A protein and the small-molecule ligand that binds it are described below.
Small molecule (SMILES): CCC(=O)Nc1cc(-c2c[nH]c3ncnc(Nc4ccc5c(cnn5Cc5ccccc5)c4)c23)ccc1OCCO

Sequence of chain 1.A:
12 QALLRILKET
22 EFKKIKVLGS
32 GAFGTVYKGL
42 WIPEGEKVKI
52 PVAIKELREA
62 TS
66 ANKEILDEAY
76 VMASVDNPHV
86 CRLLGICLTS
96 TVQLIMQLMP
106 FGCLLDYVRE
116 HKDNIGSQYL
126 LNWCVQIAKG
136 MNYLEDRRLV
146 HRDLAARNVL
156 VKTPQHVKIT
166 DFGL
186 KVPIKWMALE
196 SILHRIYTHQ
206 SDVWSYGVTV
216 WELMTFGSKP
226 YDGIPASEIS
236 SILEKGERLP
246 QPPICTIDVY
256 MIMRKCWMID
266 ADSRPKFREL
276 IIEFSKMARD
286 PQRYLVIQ

Binding-site contacts:
Ligand atom CAK contacts residue CYS108 of chain 1.A at 2.8 Å (hydrophobic).
Ligand atom CBG contacts residue ASP166 of chain 1.A at 3.3 Å.
Ligand atom OAL contacts residue CYS108 of chain 1.A at 3.5 Å.
Ligand atom CBG contacts residue THR165 of chain 1.A at 3.3 Å.
Ligand atom CAM contacts residue CYS108 of chain 1.A at 1.9 Å (hydrophobic).
Ligand atom N3 contacts residue LEU155 of chain 1.A at 3.5 Å.
Ligand atom CBA contacts residue LEU169 of chain 1.A at 3.4 Å (hydrophobic).
Ligand atom CAH contacts residue VAL37 of chain 1.A at 3.7 Å (hydrophobic).
Ligand atom CAY contacts residue ASP166 of chain 1.A at 3.4 Å.
Ligand atom CAH contacts residue LEU29 of chain 1.A at 3.6 Å (hydrophobic).
Ligand atom CAX contacts residue LEU99 of chain 1.A at 3.6 Å (hydrophobic).
Ligand atom OAL contacts residue ARG152 of chain 1.A at 3.6 Å.
Ligand atom CBE contacts residue MET101 of chain 1.A at 3.6 Å (hydrophobic).
Ligand atom CBC contacts residue CYS86 of chain 1.A at 3.3 Å (hydrophobic).
Ligand atom N3 contacts residue MET101 of chain 1.A at 3.1 Å.
Ligand atom CBG contacts residue LYS56 of chain 1.A at 3.4 Å.
Ligand atom NAW contacts residue LEU99 of chain 1.A at 3.5 Å.
Ligand atom CAU contacts residue LYS56 of chain 1.A at 3.7 Å.
Ligand atom C2 contacts residue ALA54 of chain 1.A at 3.2 Å (hydrophobic).
Ligand atom CAM contacts residue ARG152 of chain 1.A at 3.7 Å.
Ligand atom CAK contacts residue ASP111 of chain 1.A at 3.4 Å.
Ligand atom NBN contacts residue MET104 of chain 1.A at 3.1 Å (h-bond).
Ligand atom OAN contacts residue GLY30 of chain 1.A at 3.5 Å.
Ligand atom CAT contacts residue LYS56 of chain 1.A at 3.5 Å.
Ligand atom CAP contacts residue SER31 of chain 1.A at 3.5 Å.
Ligand atom C4 contacts residue LEU155 of chain 1.A at 3.7 Å (hydrophobic).
Ligand atom CBA contacts residue MET77 of chain 1.A at 3.4 Å (hydrophobic).
Ligand atom N3 contacts residue ALA54 of chain 1.A at 3.2 Å.
Ligand atom C2 contacts residue MET101 of chain 1.A at 3.5 Å (hydrophobic).
Ligand atom C6 contacts residue MET104 of chain 1.A at 3.6 Å (hydrophobic).
Ligand atom CAZ contacts residue THR165 of chain 1.A at 3.7 Å.
Ligand atom CAJ contacts residue CYS108 of chain 1.A at 3.3 Å (hydrophobic).
Ligand atom CBD contacts residue MET101 of chain 1.A at 3.6 Å (hydrophobic).
Ligand atom CAX contacts residue LYS56 of chain 1.A at 3.4 Å.
Ligand atom CBH contacts residue VAL37 of chain 1.A at 3.7 Å (hydrophobic).
Ligand atom N1 contacts residue MET104 of chain 1.A at 2.9 Å (h-bond).
Ligand atom CBA contacts residue ASP166 of chain 1.A at 3.5 Å.
Ligand atom C2 contacts residue GLN102 of chain 1.A at 3.5 Å.
Ligand atom CBB contacts residue MET77 of chain 1.A at 3.7 Å (hydrophobic).
Ligand atom C2 contacts residue MET104 of chain 1.A at 3.5 Å (hydrophobic).